Sequence of chain 1.I:
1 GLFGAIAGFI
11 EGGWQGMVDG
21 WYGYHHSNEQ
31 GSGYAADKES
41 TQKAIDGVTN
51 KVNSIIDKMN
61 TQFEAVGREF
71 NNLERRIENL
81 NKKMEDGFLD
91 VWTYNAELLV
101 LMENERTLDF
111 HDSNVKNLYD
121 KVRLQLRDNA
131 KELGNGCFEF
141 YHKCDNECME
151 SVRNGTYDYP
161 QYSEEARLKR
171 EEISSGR

The protein below binds the small molecule below.
Small molecule (SMILES): CC(=O)N[C@H]1[C@H](O[C@H]2[C@H](O)[C@@H](NC(C)=O)CO[C@@H]2CO)O[C@H](CO)[C@@H](O)[C@@H]1O

Sequence of chain 1.C:
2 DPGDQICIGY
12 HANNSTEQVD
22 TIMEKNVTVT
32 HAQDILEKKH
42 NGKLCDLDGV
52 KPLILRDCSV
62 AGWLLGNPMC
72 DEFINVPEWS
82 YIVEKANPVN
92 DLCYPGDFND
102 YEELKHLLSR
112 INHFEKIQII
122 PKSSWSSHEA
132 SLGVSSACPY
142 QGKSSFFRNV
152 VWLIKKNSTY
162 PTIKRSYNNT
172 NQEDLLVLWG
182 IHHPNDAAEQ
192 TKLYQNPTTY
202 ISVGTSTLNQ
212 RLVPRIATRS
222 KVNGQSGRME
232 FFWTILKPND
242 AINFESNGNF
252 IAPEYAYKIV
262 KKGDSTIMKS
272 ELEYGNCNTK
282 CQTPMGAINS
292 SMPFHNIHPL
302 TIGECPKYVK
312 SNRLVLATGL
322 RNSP

Binding-site contacts:
Ligand atom C4 contacts residue ASN15 of chain 1.C at 4.3 Å.
Ligand atom C8 contacts residue ASN14 of chain 1.C at 4.5 Å.
Ligand atom O5 contacts residue ASN15 of chain 1.C at 2.5 Å (h-bond).
Ligand atom N2 contacts residue GLN15 of chain 1.I at 3.3 Å (h-bond).
Ligand atom C5 contacts residue ASN15 of chain 1.C at 3.8 Å.
Ligand atom O7 contacts residue ASN15 of chain 1.C at 3.5 Å (h-bond).
Ligand atom C8 contacts residue ASN15 of chain 1.C at 4.3 Å.
Ligand atom C7 contacts residue GLN15 of chain 1.I at 4.0 Å.
Ligand atom N2 contacts residue ASN15 of chain 1.C at 2.8 Å (h-bond).
Ligand atom C3 contacts residue ASN15 of chain 1.C at 3.8 Å.
Ligand atom C2 contacts residue GLN15 of chain 1.I at 4.2 Å.
Ligand atom C1 contacts residue ASN15 of chain 1.C at 1.5 Å.
Ligand atom C8 contacts residue GLN15 of chain 1.I at 3.7 Å.
Ligand atom C1 contacts residue GLN15 of chain 1.I at 4.0 Å.
Ligand atom C7 contacts residue ASN15 of chain 1.C at 3.3 Å.
Ligand atom C2 contacts residue ASN15 of chain 1.C at 2.4 Å.